A small-molecule ligand and the protein it binds are described below.
Small molecule (SMILES): CC[C@H](C)[C@H](N)C(=O)N[C@@H](CC(=O)O)C(=O)N[C@@H](CC1=c2ccccc2=NC1)C(=O)N[C@@H](Cc1ccccc1)C(=O)N[C@@H](CC(=O)O)C(=O)NCC(=O)N[C@@H](CCCCN)C(=O)N[C@@H](CCC(=O)O)C(=O)O

Binding-site contacts:
Ligand atom CG contacts residue ASN79 of chain 1.A at 3.4 Å.
Ligand atom O contacts residue TRP156 of chain 1.A at 3.1 Å.
Ligand atom O contacts residue ARG155 of chain 1.A at 2.8 Å (salt-bridge).
Ligand atom CA contacts residue TYR10 of chain 1.A at 3.1 Å (hydrophobic).
Ligand atom N contacts residue TYR10 of chain 1.A at 2.9 Å (h-bond).
Ligand atom CG2 contacts residue TYR171 of chain 1.A at 3.3 Å (hydrophobic).
Ligand atom OXT contacts residue ILE82 of chain 1.A at 3.1 Å.
Ligand atom O contacts residue LYS146 of chain 1.A at 2.9 Å (salt-bridge).
Ligand atom OD1 contacts residue ARG12 of chain 1.A at 2.7 Å (salt-bridge).
Ligand atom OD1 contacts residue ARG114 of chain 1.A at 3.1 Å (salt-bridge).
Ligand atom CE contacts residue GLU78 of chain 1.A at 3.3 Å.
Ligand atom OD2 contacts residue THR27 of chain 1.A at 3.3 Å.
Ligand atom OE1 contacts residue ARG83 of chain 1.A at 2.9 Å (salt-bridge).
Ligand atom OD2 contacts residue ASN76 of chain 1.A at 2.8 Å (h-bond).
Ligand atom N contacts residue ASN79 of chain 1.A at 3.0 Å (h-bond).
Ligand atom CB contacts residue ARG155 of chain 1.A at 3.0 Å.
Ligand atom CG contacts residue TYR46 of chain 1.A at 3.4 Å (hydrophobic).
Ligand atom N contacts residue GLN65 of chain 1.A at 2.7 Å (h-bond).
Ligand atom O contacts residue TYR10 of chain 1.A at 3.4 Å.
Ligand atom CA contacts residue GLN65 of chain 1.A at 3.5 Å.
Ligand atom O contacts residue ASN79 of chain 1.A at 3.1 Å (h-bond).
Ligand atom N contacts residue TYR10 of chain 1.A at 3.5 Å (h-bond).
Ligand atom O contacts residue ASN72 of chain 1.A at 2.8 Å (h-bond).
Ligand atom O contacts residue ARG12 of chain 1.A at 2.8 Å (salt-bridge).
Ligand atom O contacts residue TYR159 of chain 1.A at 2.7 Å (h-bond).
Ligand atom N contacts residue TYR171 of chain 1.A at 2.8 Å (h-bond).
Ligand atom O contacts residue ILE75 of chain 1.A at 3.4 Å.
Ligand atom CB contacts residue ASN79 of chain 1.A at 3.1 Å.
Ligand atom O contacts residue GLN65 of chain 1.A at 3.5 Å (h-bond).
Ligand atom CG contacts residue TYR159 of chain 1.A at 3.5 Å (hydrophobic).
Ligand atom OD2 contacts residue ARG12 of chain 1.A at 2.8 Å (salt-bridge).
Ligand atom C contacts residue ILE82 of chain 1.A at 3.4 Å (hydrophobic).
Ligand atom N contacts residue ASN72 of chain 1.A at 2.8 Å (h-bond).
Ligand atom OD2 contacts residue TYR46 of chain 1.A at 2.7 Å (h-bond).
Ligand atom C contacts residue TYR10 of chain 1.A at 3.2 Å (hydrophobic).
Ligand atom O contacts residue TRP147 of chain 1.A at 2.8 Å (h-bond).
Ligand atom CG contacts residue ARG12 of chain 1.A at 3.1 Å.
Ligand atom C contacts residue ARG155 of chain 1.A at 3.4 Å.
Ligand atom OE2 contacts residue ARG83 of chain 1.A at 2.8 Å (salt-bridge).
Ligand atom CA contacts residue ASN72 of chain 1.A at 3.4 Å.

Sequence of chain 1.A:
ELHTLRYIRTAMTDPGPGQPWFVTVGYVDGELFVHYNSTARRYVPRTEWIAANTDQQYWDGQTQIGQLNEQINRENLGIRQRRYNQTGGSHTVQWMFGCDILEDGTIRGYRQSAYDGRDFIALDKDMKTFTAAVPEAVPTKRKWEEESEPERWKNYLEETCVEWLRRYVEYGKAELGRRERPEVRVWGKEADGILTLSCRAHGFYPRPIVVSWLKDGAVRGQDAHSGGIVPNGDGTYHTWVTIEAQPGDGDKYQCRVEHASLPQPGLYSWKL